Sequence of chain 1.C:
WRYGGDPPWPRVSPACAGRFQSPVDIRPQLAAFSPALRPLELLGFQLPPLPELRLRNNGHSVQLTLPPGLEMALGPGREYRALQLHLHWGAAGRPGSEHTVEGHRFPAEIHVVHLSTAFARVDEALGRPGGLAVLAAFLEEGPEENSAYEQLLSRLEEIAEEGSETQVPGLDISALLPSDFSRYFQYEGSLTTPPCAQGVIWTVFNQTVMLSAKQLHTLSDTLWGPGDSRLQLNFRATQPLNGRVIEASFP

Binding-site contacts:
Ligand atom C10 contacts residue THR193 of chain 1.C at 3.8 Å.
Ligand atom O25 contacts residue SER61 of chain 1.C at 3.8 Å.
Ligand atom O3 contacts residue VAL113 of chain 1.C at 3.9 Å.
Ligand atom CL1 contacts residue VAL134 of chain 1.C at 3.5 Å.
Ligand atom C9 contacts residue THR193 of chain 1.C at 3.8 Å.
Ligand atom O20 contacts residue GLN63 of chain 1.C at 3.4 Å (h-bond).
Ligand atom O25 contacts residue ASN58 of chain 1.C at 2.9 Å (h-bond).
Ligand atom S12 contacts residue J8N1 of chain 1.K at 3.5 Å (h-bond).
Ligand atom S2 contacts residue ZN1 of chain 1.I at 3.0 Å.
Ligand atom C6 contacts residue VAL113 of chain 1.C at 3.9 Å (hydrophobic).
Ligand atom C19 contacts residue THR193 of chain 1.C at 3.8 Å.
Ligand atom O4 contacts residue TRP202 of chain 1.C at 3.2 Å.
Ligand atom C17 contacts residue PRO194 of chain 1.C at 3.4 Å (hydrophobic).
Ligand atom O3 contacts residue VAL134 of chain 1.C at 3.8 Å.
Ligand atom N1 contacts residue GLU98 of chain 1.C at 3.9 Å.
Ligand atom O3 contacts residue TRP202 of chain 1.C at 3.5 Å.
Ligand atom O3 contacts residue HIS86 of chain 1.C at 3.6 Å.
Ligand atom C5 contacts residue HIS86 of chain 1.C at 3.7 Å.
Ligand atom C14 contacts residue J8N1 of chain 1.K at 3.6 Å.
Ligand atom C8 contacts residue GLN84 of chain 1.C at 3.7 Å.
Ligand atom O3 contacts residue ZN1 of chain 1.I at 3.1 Å.
Ligand atom C24 contacts residue SER61 of chain 1.C at 3.6 Å.
Ligand atom O20 contacts residue GLN84 of chain 1.C at 3.2 Å (h-bond).
Ligand atom O25 contacts residue GLN63 of chain 1.C at 2.7 Å (h-bond).
Ligand atom N1 contacts residue HIS111 of chain 1.C at 3.2 Å (h-bond).
Ligand atom N1 contacts residue HIS88 of chain 1.C at 3.4 Å (h-bond).
Ligand atom O3 contacts residue HIS111 of chain 1.C at 3.4 Å (h-bond).
Ligand atom S2 contacts residue THR192 of chain 1.C at 3.8 Å.
Ligand atom O4 contacts residue LEU191 of chain 1.C at 3.5 Å.
Ligand atom N21 contacts residue THR193 of chain 1.C at 3.0 Å (h-bond).
Ligand atom S12 contacts residue GLN84 of chain 1.C at 3.6 Å (h-bond).
Ligand atom C24 contacts residue HIS86 of chain 1.C at 3.6 Å.
Ligand atom CL1 contacts residue LEU191 of chain 1.C at 3.2 Å.
Ligand atom O25 contacts residue HIS86 of chain 1.C at 3.7 Å.
Ligand atom C6 contacts residue LEU191 of chain 1.C at 3.8 Å (hydrophobic).
Ligand atom N1 contacts residue ZN1 of chain 1.I at 1.9 Å.
Ligand atom C10 contacts residue HIS86 of chain 1.C at 3.3 Å.
Ligand atom N1 contacts residue HIS86 of chain 1.C at 3.3 Å (h-bond).
Ligand atom O4 contacts residue THR192 of chain 1.C at 3.1 Å (h-bond).
Ligand atom N1 contacts residue THR192 of chain 1.C at 2.8 Å (h-bond).

A small-molecule ligand and the protein it binds are described below.
Small molecule (SMILES): NS(=O)(=O)c1cc(C(=O)NCCCO)c(Sc2ccccc2)cc1Cl